Sequence of chain 1.C:
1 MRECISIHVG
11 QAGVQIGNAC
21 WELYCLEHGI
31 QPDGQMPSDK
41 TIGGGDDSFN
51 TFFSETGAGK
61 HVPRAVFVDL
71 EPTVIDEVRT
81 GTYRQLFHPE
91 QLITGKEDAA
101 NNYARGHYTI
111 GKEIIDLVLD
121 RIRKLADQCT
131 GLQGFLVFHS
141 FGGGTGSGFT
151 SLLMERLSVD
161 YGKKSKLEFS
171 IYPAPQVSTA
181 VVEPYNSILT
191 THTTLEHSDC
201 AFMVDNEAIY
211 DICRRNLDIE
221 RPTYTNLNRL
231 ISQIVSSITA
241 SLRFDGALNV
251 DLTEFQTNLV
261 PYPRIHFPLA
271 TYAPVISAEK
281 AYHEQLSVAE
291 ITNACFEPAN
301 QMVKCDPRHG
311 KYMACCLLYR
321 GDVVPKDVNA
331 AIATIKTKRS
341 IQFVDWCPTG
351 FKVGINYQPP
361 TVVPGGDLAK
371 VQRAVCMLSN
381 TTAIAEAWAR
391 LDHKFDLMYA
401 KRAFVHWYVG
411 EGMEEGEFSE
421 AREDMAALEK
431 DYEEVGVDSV

Binding-site contacts:
Ligand atom C10 contacts residue PRO173 of chain 1.B at 3.5 Å (hydrophobic).
Ligand atom C54 contacts residue PRO220 of chain 1.B at 3.6 Å (hydrophobic).
Ligand atom C17 contacts residue ASN329 of chain 1.C at 3.6 Å.
Ligand atom C22 contacts residue TYR208 of chain 1.B at 3.4 Å (hydrophobic).
Ligand atom C62 contacts residue ILE355 of chain 1.C at 3.6 Å (hydrophobic).
Ligand atom C71 contacts residue PRO220 of chain 1.B at 3.7 Å (hydrophobic).
Ligand atom O75 contacts residue ASN329 of chain 1.C at 2.9 Å (h-bond).
Ligand atom C11 contacts residue LYS174 of chain 1.B at 3.5 Å.
Ligand atom C7 contacts residue PHE351 of chain 1.C at 3.6 Å (hydrophobic).
Ligand atom C55 contacts residue VAL175 of chain 1.B at 3.4 Å (hydrophobic).
Ligand atom C33 contacts residue THR218 of chain 1.B at 3.4 Å.
Ligand atom C30 contacts residue ALA333 of chain 1.C at 3.6 Å (hydrophobic).
Ligand atom C33 contacts residue TYR208 of chain 1.B at 3.5 Å (hydrophobic).
Ligand atom C64 contacts residue PRO325 of chain 1.C at 3.6 Å (hydrophobic).
Ligand atom C76 contacts residue ASN329 of chain 1.C at 3.6 Å.
Ligand atom N66 contacts residue PRO325 of chain 1.C at 3.4 Å.
Ligand atom C65 contacts residue ASN329 of chain 1.C at 3.6 Å.
Ligand atom N66 contacts residue ASN329 of chain 1.C at 3.0 Å (h-bond).
Ligand atom C18 contacts residue LYS174 of chain 1.B at 3.5 Å.
Ligand atom C16 contacts residue ASN329 of chain 1.C at 3.4 Å.
Ligand atom C76 contacts residue PRO325 of chain 1.C at 3.7 Å (hydrophobic).
Ligand atom C20 contacts residue ASN329 of chain 1.C at 3.3 Å.
Ligand atom C21 contacts residue ASN329 of chain 1.C at 3.3 Å.
Ligand atom O74 contacts residue THR219 of chain 1.B at 3.4 Å.
Ligand atom O31 contacts residue ASN329 of chain 1.C at 3.5 Å (h-bond).
Ligand atom C11 contacts residue PRO173 of chain 1.B at 3.4 Å (hydrophobic).
Ligand atom C17 contacts residue TYR208 of chain 1.B at 3.2 Å (hydrophobic).
Ligand atom N56 contacts residue VAL175 of chain 1.B at 3.3 Å (h-bond).
Ligand atom C65 contacts residue PRO325 of chain 1.C at 3.4 Å (hydrophobic).
Ligand atom C33 contacts residue PHE212 of chain 1.B at 3.5 Å (hydrophobic).
Ligand atom C71 contacts residue THR221 of chain 1.B at 3.5 Å.
Ligand atom C69 contacts residue VAL175 of chain 1.B at 3.5 Å (hydrophobic).
Ligand atom O72 contacts residue PRO220 of chain 1.B at 2.7 Å (h-bond).
Ligand atom C64 contacts residue ASN329 of chain 1.C at 3.6 Å.
Ligand atom C71 contacts residue LEU225 of chain 1.B at 3.6 Å (hydrophobic).
Ligand atom C63 contacts residue VAL353 of chain 1.C at 3.5 Å (hydrophobic).
Ligand atom O32 contacts residue PRO220 of chain 1.B at 3.5 Å.
Ligand atom C76 contacts residue LYS326 of chain 1.C at 3.6 Å.
Ligand atom N1 contacts residue LYS174 of chain 1.B at 3.6 Å (salt-bridge).
Ligand atom C15 contacts residue ASN329 of chain 1.C at 3.6 Å.

Sequence of chain 1.B:
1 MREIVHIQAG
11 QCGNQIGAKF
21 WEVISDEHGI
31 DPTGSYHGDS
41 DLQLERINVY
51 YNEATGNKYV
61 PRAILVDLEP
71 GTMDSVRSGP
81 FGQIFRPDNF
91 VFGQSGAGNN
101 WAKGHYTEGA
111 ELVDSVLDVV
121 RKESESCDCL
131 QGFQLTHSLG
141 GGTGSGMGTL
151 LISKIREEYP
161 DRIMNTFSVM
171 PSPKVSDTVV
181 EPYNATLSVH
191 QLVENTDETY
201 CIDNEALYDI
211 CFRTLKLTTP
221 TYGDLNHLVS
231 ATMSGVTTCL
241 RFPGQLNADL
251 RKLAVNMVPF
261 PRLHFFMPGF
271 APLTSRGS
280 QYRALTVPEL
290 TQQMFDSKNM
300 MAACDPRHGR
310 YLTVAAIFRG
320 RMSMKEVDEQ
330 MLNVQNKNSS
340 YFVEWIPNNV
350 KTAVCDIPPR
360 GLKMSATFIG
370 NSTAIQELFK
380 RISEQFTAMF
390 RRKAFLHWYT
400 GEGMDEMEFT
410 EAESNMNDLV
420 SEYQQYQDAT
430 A

A small-molecule ligand and the protein it binds are described below.
Small molecule (SMILES): CC[C@]1(O)C[C@@H]2C[N@@](CCc3c([nH]c4ccccc34)[C@@](C(=O)OC)(c3cc4c(cc3OC)N(C)[C@H]3[C@@](O)(C(=O)OC)[C@H](OC(C)=O)[C@]5(CC)C=CCN6CC[C@]43[C@@H]65)C2)C1